The small molecule below binds the protein below.
Small molecule (SMILES): CC[C@H](C)[C@H](N)C(=O)N[C@@H](CO)C(=O)N[C@@H](CCC(=O)O)C(=O)N[C@H](C=O)C(C)C

Sequence of chain 31.E:
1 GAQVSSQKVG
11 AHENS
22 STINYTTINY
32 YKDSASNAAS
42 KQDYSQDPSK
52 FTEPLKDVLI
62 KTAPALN

Binding-site contacts:
Ligand atom CD contacts residue VAL4 of chain 31.E at 3.6 Å (hydrophobic).
Ligand atom OG contacts residue GLN3 of chain 31.E at 3.3 Å (h-bond).
Ligand atom OE2 contacts residue VAL4 of chain 31.E at 3.7 Å.
Ligand atom CB contacts residue GLN3 of chain 31.E at 4.0 Å.
Ligand atom CG1 contacts residue ALA2 of chain 31.E at 4.5 Å (hydrophobic).
Ligand atom N contacts residue GLN3 of chain 31.E at 4.5 Å.
Ligand atom O contacts residue ALA2 of chain 31.E at 4.0 Å.
Ligand atom CA contacts residue VAL4 of chain 31.E at 3.3 Å (hydrophobic).
Ligand atom C contacts residue VAL4 of chain 31.E at 3.5 Å (hydrophobic).
Ligand atom O contacts residue VAL4 of chain 31.E at 3.2 Å (h-bond).
Ligand atom O contacts residue GLN3 of chain 31.E at 2.9 Å (h-bond).
Ligand atom O contacts residue VAL4 of chain 31.E at 4.4 Å.
Ligand atom CG2 contacts residue SER5 of chain 31.E at 3.4 Å.
Ligand atom C contacts residue VAL4 of chain 31.E at 4.0 Å (hydrophobic).
Ligand atom CB contacts residue ALA2 of chain 31.E at 4.4 Å (hydrophobic).
Ligand atom CB contacts residue ALA2 of chain 31.E at 3.3 Å (hydrophobic).
Ligand atom C contacts residue GLN3 of chain 31.E at 3.9 Å.
Ligand atom CG2 contacts residue VAL4 of chain 31.E at 3.4 Å (hydrophobic).
Ligand atom C contacts residue ALA2 of chain 31.E at 3.5 Å (hydrophobic).
Ligand atom OE1 contacts residue VAL4 of chain 31.E at 3.6 Å.
Ligand atom CB contacts residue VAL4 of chain 31.E at 4.4 Å (hydrophobic).
Ligand atom CB contacts residue VAL4 of chain 31.E at 4.0 Å (hydrophobic).
Ligand atom N contacts residue VAL4 of chain 31.E at 4.3 Å.
Ligand atom N contacts residue ALA2 of chain 31.E at 2.8 Å (h-bond).
Ligand atom CG1 contacts residue GLN3 of chain 31.E at 3.3 Å.
Ligand atom N contacts residue VAL4 of chain 31.E at 3.1 Å (h-bond).
Ligand atom CB contacts residue GLN3 of chain 31.E at 3.7 Å.
Ligand atom CA contacts residue VAL4 of chain 31.E at 4.1 Å (hydrophobic).
Ligand atom CA contacts residue GLN3 of chain 31.E at 4.5 Å.
Ligand atom C contacts residue ALA2 of chain 31.E at 4.0 Å (hydrophobic).
Ligand atom CG2 contacts residue ALA2 of chain 31.E at 4.0 Å (hydrophobic).
Ligand atom CG2 contacts residue GLN3 of chain 31.E at 3.5 Å.
Ligand atom CA contacts residue ALA2 of chain 31.E at 3.3 Å (hydrophobic).
Ligand atom CG contacts residue VAL4 of chain 31.E at 4.4 Å (hydrophobic).
Ligand atom CA contacts residue ALA2 of chain 31.E at 3.9 Å (hydrophobic).
Ligand atom OE1 contacts residue ASN25 of chain 31.E at 4.2 Å.